This protein binds this small molecule.
Small molecule (SMILES): CC[C@H](C)[C@H](NC(=O)[C@H](C)N)C(=O)N1CCC[C@H]1C(=O)N[C@@H](CC(N)=O)C(=O)N1CCC[C@H]1C(=O)N[C@@H](CC(C)C)C(=O)N[C@@H](CC(C)C)C(=O)NCC(=O)N[C@@H](CC(C)C)C(=O)N[C@@H](C)C=O

Sequence of chain 1.B:
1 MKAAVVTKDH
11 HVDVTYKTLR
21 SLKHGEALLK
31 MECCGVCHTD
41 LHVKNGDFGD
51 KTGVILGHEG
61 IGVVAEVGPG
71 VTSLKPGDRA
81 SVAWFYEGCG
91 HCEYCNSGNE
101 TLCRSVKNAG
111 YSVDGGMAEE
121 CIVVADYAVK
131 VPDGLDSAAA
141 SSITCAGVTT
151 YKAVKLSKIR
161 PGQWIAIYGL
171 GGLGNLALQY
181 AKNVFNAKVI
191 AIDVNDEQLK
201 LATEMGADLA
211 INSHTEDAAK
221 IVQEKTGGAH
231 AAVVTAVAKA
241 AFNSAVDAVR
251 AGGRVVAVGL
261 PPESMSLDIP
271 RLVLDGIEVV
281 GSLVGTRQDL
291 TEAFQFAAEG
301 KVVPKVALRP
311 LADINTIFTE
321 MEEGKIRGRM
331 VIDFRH

Binding-site contacts:
Ligand atom CG contacts residue PHE48 of chain 1.C at 3.1 Å (hydrophobic).
Ligand atom CB contacts residue GLN223 of chain 1.B at 3.9 Å.
Ligand atom CA contacts residue ARG104 of chain 1.C at 3.6 Å.
Ligand atom CD contacts residue ASP247 of chain 1.B at 3.6 Å.
Ligand atom CD1 contacts residue ASN108 of chain 1.C at 3.6 Å.
Ligand atom CB contacts residue LEU274 of chain 1.B at 3.8 Å (hydrophobic).
Ligand atom CD2 contacts residue LEU274 of chain 1.B at 3.8 Å (hydrophobic).
Ligand atom C contacts residue TYR111 of chain 1.C at 3.7 Å (hydrophobic).
Ligand atom C contacts residue ARG104 of chain 1.C at 3.7 Å.
Ligand atom CG contacts residue ASP247 of chain 1.B at 3.5 Å.
Ligand atom CD1 contacts residue TRP84 of chain 1.C at 4.1 Å (hydrophobic).
Ligand atom CD2 contacts residue TYR111 of chain 1.C at 3.6 Å (hydrophobic).
Ligand atom CB contacts residue SER105 of chain 1.C at 4.0 Å.
Ligand atom CD1 contacts residue PHE48 of chain 1.C at 3.5 Å (hydrophobic).
Ligand atom CD1 contacts residue VAL106 of chain 1.C at 3.6 Å (hydrophobic).
Ligand atom CA contacts residue TYR111 of chain 1.C at 3.8 Å (hydrophobic).
Ligand atom CD2 contacts residue PHE48 of chain 1.C at 3.4 Å (hydrophobic).
Ligand atom CG contacts residue ARG271 of chain 1.B at 3.4 Å.
Ligand atom CA contacts residue ARG104 of chain 1.C at 3.7 Å.
Ligand atom CG contacts residue GLY49 of chain 1.C at 4.2 Å.
Ligand atom CB contacts residue ARG271 of chain 1.B at 3.8 Å.
Ligand atom CB contacts residue ARG104 of chain 1.C at 3.7 Å.
Ligand atom CD2 contacts residue TRP84 of chain 1.C at 3.8 Å (hydrophobic).
Ligand atom CB contacts residue TYR111 of chain 1.C at 3.6 Å (hydrophobic).
Ligand atom CG contacts residue TYR111 of chain 1.C at 3.4 Å (hydrophobic).
Ligand atom CD1 contacts residue LEU274 of chain 1.B at 4.1 Å (hydrophobic).
Ligand atom O contacts residue SER105 of chain 1.C at 3.5 Å.
Ligand atom CG contacts residue PRO270 of chain 1.B at 4.0 Å (hydrophobic).
Ligand atom CD2 contacts residue GLY49 of chain 1.C at 4.0 Å.
Ligand atom O contacts residue TYR111 of chain 1.C at 4.0 Å.
Ligand atom N contacts residue ARG104 of chain 1.C at 2.8 Å (salt-bridge).
Ligand atom O contacts residue ARG104 of chain 1.C at 4.1 Å.
Ligand atom CG2 contacts residue GLN223 of chain 1.B at 3.5 Å.
Ligand atom N contacts residue TYR111 of chain 1.C at 3.6 Å (h-bond).
Ligand atom CB contacts residue PRO270 of chain 1.B at 4.1 Å (hydrophobic).
Ligand atom CD2 contacts residue ARG104 of chain 1.C at 3.4 Å.
Ligand atom O contacts residue GLN223 of chain 1.B at 3.7 Å.
Ligand atom CD1 contacts residue GLY49 of chain 1.C at 3.6 Å.
Ligand atom CB contacts residue ARG104 of chain 1.C at 3.6 Å.
Ligand atom CD2 contacts residue CYS103 of chain 1.C at 4.0 Å (hydrophobic).

Sequence of chain 1.C:
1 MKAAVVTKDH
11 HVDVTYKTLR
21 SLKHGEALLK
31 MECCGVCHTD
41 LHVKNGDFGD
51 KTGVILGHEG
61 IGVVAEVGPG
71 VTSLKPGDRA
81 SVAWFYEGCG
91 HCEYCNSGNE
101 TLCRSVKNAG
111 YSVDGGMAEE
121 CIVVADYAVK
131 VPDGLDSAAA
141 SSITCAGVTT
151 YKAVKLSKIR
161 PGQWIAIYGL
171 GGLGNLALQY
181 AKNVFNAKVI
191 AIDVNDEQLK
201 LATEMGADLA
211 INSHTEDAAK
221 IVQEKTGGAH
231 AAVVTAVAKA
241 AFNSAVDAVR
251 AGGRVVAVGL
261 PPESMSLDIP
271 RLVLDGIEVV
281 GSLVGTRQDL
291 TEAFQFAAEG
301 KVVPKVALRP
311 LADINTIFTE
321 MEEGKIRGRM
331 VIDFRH